The protein below binds the small molecule below.
Small molecule (SMILES): FC(F)(F)C1=C2C=CC3=N2->[Zn]24<-N5=C(C=CC5=C(C(F)(F)F)c5ccc1n52)C(C(F)(F)F)=c1ccc(n14)=C3C(F)(F)F

Sequence of chain 1.B:
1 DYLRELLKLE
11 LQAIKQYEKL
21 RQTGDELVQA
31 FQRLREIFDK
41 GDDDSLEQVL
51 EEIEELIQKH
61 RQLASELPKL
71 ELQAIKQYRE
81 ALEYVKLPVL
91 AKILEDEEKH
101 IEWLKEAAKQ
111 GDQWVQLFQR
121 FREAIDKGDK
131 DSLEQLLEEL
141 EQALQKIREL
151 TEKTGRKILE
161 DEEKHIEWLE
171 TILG

Binding-site contacts:
Ligand atom F23D contacts residue VAL28 of chain 1.B at 3.3 Å.
Ligand atom C2C contacts residue GLY24 of chain 1.B at 3.5 Å.
Ligand atom NA1 contacts residue HIS60 of chain 1.B at 3.2 Å (h-bond).
Ligand atom F22B contacts residue ALA64 of chain 1.B at 3.2 Å.
Ligand atom C1C contacts residue THR151 of chain 1.B at 3.7 Å.
Ligand atom F21B contacts residue LEU104 of chain 1.B at 3.2 Å.
Ligand atom F23D contacts residue LEU27 of chain 1.B at 3.6 Å.
Ligand atom F21C contacts residue ARG21 of chain 1.B at 3.1 Å.
Ligand atom F21D contacts residue ARG148 of chain 1.B at 3.4 Å.
Ligand atom F21C contacts residue LEU20 of chain 1.B at 3.2 Å.
Ligand atom C2D contacts residue LEU27 of chain 1.B at 3.5 Å (hydrophobic).
Ligand atom NC3 contacts residue HIS60 of chain 1.B at 3.1 Å (h-bond).
Ligand atom F21A contacts residue GLY111 of chain 1.B at 2.9 Å.
Ligand atom C1C contacts residue HIS60 of chain 1.B at 3.5 Å.
Ligand atom C4D contacts residue HIS60 of chain 1.B at 3.7 Å.
Ligand atom F21A contacts residue VAL115 of chain 1.B at 3.5 Å.
Ligand atom C3C contacts residue GLY24 of chain 1.B at 3.5 Å.
Ligand atom C3A contacts residue ALA64 of chain 1.B at 3.4 Å (hydrophobic).
Ligand atom F23A contacts residue VAL115 of chain 1.B at 3.7 Å.
Ligand atom C1A contacts residue HIS60 of chain 1.B at 3.7 Å.
Ligand atom ND4 contacts residue HIS60 of chain 1.B at 3.1 Å (h-bond).
Ligand atom CHA contacts residue HIS60 of chain 1.B at 3.6 Å.
Ligand atom NB2 contacts residue HIS60 of chain 1.B at 3.2 Å (h-bond).
Ligand atom C1FC contacts residue ARG21 of chain 1.B at 3.6 Å.
Ligand atom C1FD contacts residue LEU144 of chain 1.B at 3.7 Å (hydrophobic).
Ligand atom C2B contacts residue LEU20 of chain 1.B at 3.5 Å (hydrophobic).
Ligand atom F23D contacts residue LEU144 of chain 1.B at 3.2 Å.
Ligand atom F21A contacts residue ARG61 of chain 1.B at 3.7 Å.
Ligand atom F22D contacts residue ILE147 of chain 1.B at 3.5 Å.
Ligand atom F22C contacts residue ARG21 of chain 1.B at 3.0 Å.
Ligand atom F22A contacts residue ARG61 of chain 1.B at 3.1 Å.
Ligand atom F22C contacts residue LEU20 of chain 1.B at 2.6 Å.
Ligand atom F21D contacts residue VAL28 of chain 1.B at 3.5 Å.
Ligand atom C4A contacts residue ALA64 of chain 1.B at 3.7 Å (hydrophobic).
Ligand atom F23B contacts residue ALA108 of chain 1.B at 3.6 Å.
Ligand atom ZN contacts residue HIS60 of chain 1.B at 2.1 Å.
Ligand atom C1D contacts residue ILE147 of chain 1.B at 3.6 Å (hydrophobic).
Ligand atom C1FC contacts residue LEU20 of chain 1.B at 3.7 Å (hydrophobic).
Ligand atom F22C contacts residue GLY24 of chain 1.B at 3.5 Å.
Ligand atom F22D contacts residue LEU144 of chain 1.B at 3.1 Å.